Sequence of chain 7.F:
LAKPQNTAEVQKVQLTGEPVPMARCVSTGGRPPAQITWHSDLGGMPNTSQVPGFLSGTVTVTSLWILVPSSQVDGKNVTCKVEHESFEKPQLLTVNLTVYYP

A protein and the small-molecule ligand that binds it are described below.
Small molecule (SMILES): CC(=O)N[C@H]1[C@H](O[C@H]2[C@H](O)[C@@H](NC(C)=O)CO[C@@H]2CO)O[C@H](CO)[C@@H](O)[C@@H]1O

Binding-site contacts:
Ligand atom C7 contacts residue ASN77 of chain 7.F at 2.7 Å.
Ligand atom C1 contacts residue ASN77 of chain 7.F at 1.5 Å.
Ligand atom C2 contacts residue NAG1 of chain 7.L at 4.3 Å.
Ligand atom C7 contacts residue NAG1 of chain 7.L at 4.3 Å.
Ligand atom O5 contacts residue NAG1 of chain 7.L at 4.2 Å.
Ligand atom C4 contacts residue ASN77 of chain 7.F at 4.2 Å.
Ligand atom C6 contacts residue THR94 of chain 7.F at 4.0 Å.
Ligand atom C3 contacts residue ASN77 of chain 7.F at 3.7 Å.
Ligand atom C2 contacts residue ASN77 of chain 7.F at 2.3 Å.
Ligand atom C5 contacts residue ASN77 of chain 7.F at 3.7 Å.
Ligand atom O5 contacts residue THR94 of chain 7.F at 3.8 Å.
Ligand atom N2 contacts residue ASN77 of chain 7.F at 2.8 Å (h-bond).
Ligand atom O6 contacts residue THR94 of chain 7.F at 4.0 Å.
Ligand atom C8 contacts residue NAG1 of chain 7.L at 4.3 Å.
Ligand atom N2 contacts residue NAG1 of chain 7.L at 4.2 Å.
Ligand atom C5 contacts residue NAG1 of chain 7.L at 4.5 Å.
Ligand atom C1 contacts residue NAG1 of chain 7.L at 3.4 Å.
Ligand atom C8 contacts residue ASN77 of chain 7.F at 4.1 Å.
Ligand atom O5 contacts residue ASN77 of chain 7.F at 2.4 Å (h-bond).
Ligand atom O7 contacts residue ASN77 of chain 7.F at 2.3 Å (h-bond).